A protein and the small-molecule ligand that binds it are described below.
Small molecule (SMILES): CC(=O)N[C@@H]1[C@@H](O)[C@H](O)[C@@H](CO)O[C@H]1O

Binding-site contacts:
Ligand atom C1 contacts residue ASN604 of chain 1.C at 1.4 Å.
Ligand atom C7 contacts residue ASN604 of chain 1.C at 4.0 Å.
Ligand atom O6 contacts residue THR606 of chain 1.C at 3.6 Å.
Ligand atom N2 contacts residue ASN604 of chain 1.C at 2.9 Å (h-bond).
Ligand atom C2 contacts residue ASN604 of chain 1.C at 2.4 Å.
Ligand atom C5 contacts residue THR606 of chain 1.C at 3.7 Å.
Ligand atom C8 contacts residue GLN632 of chain 1.C at 4.2 Å.
Ligand atom C4 contacts residue ASN604 of chain 1.C at 4.2 Å.
Ligand atom C6 contacts residue THR606 of chain 1.C at 3.8 Å.
Ligand atom O5 contacts residue ASN604 of chain 1.C at 2.3 Å (h-bond).
Ligand atom C3 contacts residue ASN604 of chain 1.C at 3.8 Å.
Ligand atom C1 contacts residue THR606 of chain 1.C at 3.7 Å.
Ligand atom O6 contacts residue ASN604 of chain 1.C at 4.5 Å.
Ligand atom C5 contacts residue ASN604 of chain 1.C at 3.6 Å.
Ligand atom O5 contacts residue THR606 of chain 1.C at 3.1 Å (h-bond).

Sequence of chain 1.C:
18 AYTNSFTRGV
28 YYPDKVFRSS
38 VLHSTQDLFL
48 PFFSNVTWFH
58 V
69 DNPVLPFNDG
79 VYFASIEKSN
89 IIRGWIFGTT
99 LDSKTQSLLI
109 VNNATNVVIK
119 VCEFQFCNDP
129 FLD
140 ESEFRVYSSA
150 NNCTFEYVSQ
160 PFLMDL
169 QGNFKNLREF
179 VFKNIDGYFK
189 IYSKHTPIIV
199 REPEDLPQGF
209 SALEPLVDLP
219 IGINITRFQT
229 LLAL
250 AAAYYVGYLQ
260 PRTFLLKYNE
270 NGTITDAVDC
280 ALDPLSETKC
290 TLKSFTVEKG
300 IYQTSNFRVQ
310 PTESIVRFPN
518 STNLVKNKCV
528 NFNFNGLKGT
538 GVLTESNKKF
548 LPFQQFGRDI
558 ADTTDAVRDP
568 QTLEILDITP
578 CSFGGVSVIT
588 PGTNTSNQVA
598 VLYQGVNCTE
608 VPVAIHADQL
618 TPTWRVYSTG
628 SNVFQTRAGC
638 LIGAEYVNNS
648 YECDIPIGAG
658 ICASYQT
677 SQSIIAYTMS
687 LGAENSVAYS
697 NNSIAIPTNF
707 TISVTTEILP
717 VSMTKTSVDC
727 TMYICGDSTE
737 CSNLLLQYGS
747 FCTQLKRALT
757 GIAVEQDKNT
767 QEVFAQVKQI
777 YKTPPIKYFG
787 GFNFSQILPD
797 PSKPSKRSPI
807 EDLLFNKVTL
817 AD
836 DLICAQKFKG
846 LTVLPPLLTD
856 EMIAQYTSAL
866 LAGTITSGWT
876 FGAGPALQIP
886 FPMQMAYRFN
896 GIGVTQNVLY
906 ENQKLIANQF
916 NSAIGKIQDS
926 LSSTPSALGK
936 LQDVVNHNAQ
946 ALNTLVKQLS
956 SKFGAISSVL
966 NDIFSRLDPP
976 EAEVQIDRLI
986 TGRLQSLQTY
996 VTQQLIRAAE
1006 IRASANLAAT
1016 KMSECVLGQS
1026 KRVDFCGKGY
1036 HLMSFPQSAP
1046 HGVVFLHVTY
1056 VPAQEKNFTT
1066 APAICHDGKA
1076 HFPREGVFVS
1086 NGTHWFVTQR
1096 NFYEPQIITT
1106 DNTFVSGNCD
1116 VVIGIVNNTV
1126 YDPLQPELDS